Binding-site contacts:
Ligand atom N9 contacts residue PRO19 of chain 1.A at 3.4 Å.
Ligand atom N9 contacts residue TYR148 of chain 1.B at 3.6 Å.
Ligand atom C5 contacts residue TYR148 of chain 1.B at 3.9 Å (hydrophobic).
Ligand atom O11 contacts residue TRP150 of chain 1.B at 3.5 Å.
Ligand atom C6 contacts residue SER158 of chain 1.B at 4.0 Å.
Ligand atom C3 contacts residue PRO19 of chain 1.A at 3.6 Å (hydrophobic).
Ligand atom O8 contacts residue TYR20 of chain 1.A at 3.7 Å.
Ligand atom C2 contacts residue TYR20 of chain 1.A at 4.2 Å (hydrophobic).
Ligand atom N9 contacts residue TYR20 of chain 1.A at 4.3 Å.
Ligand atom C3 contacts residue TYR148 of chain 1.B at 3.8 Å (hydrophobic).
Ligand atom C5 contacts residue TRP150 of chain 1.B at 3.6 Å (hydrophobic).
Ligand atom N9 contacts residue TRP150 of chain 1.B at 4.0 Å.
Ligand atom C1 contacts residue FE1 of chain 1.C at 2.8 Å.
Ligand atom C2 contacts residue FE1 of chain 1.C at 2.8 Å.
Ligand atom O8 contacts residue FE1 of chain 1.C at 2.0 Å.
Ligand atom C6 contacts residue TRP150 of chain 1.B at 4.3 Å (hydrophobic).
Ligand atom C2 contacts residue HIS163 of chain 1.B at 4.2 Å.
Ligand atom O10 contacts residue TYR148 of chain 1.B at 3.4 Å.
Ligand atom C4 contacts residue TYR148 of chain 1.B at 3.6 Å (hydrophobic).
Ligand atom C3 contacts residue TYR20 of chain 1.A at 3.6 Å (hydrophobic).
Ligand atom O8 contacts residue TYR109 of chain 1.B at 2.8 Å (h-bond).
Ligand atom C2 contacts residue TYR109 of chain 1.B at 3.8 Å (hydrophobic).
Ligand atom O10 contacts residue PRO19 of chain 1.A at 3.1 Å.
Ligand atom C3 contacts residue FE1 of chain 1.C at 4.1 Å.
Ligand atom C1 contacts residue TYR109 of chain 1.B at 4.1 Å (hydrophobic).
Ligand atom O7 contacts residue TYR109 of chain 1.B at 3.6 Å.
Ligand atom O8 contacts residue HIS163 of chain 1.B at 3.2 Å (h-bond).
Ligand atom O7 contacts residue HIS163 of chain 1.B at 3.6 Å.
Ligand atom C2 contacts residue TYR148 of chain 1.B at 4.2 Å (hydrophobic).
Ligand atom C6 contacts residue TYR148 of chain 1.B at 4.1 Å (hydrophobic).
Ligand atom O8 contacts residue HIS161 of chain 1.B at 4.2 Å.
Ligand atom C1 contacts residue TYR148 of chain 1.B at 4.2 Å (hydrophobic).
Ligand atom O7 contacts residue HIS161 of chain 1.B at 2.8 Å (h-bond).
Ligand atom O11 contacts residue PRO19 of chain 1.A at 3.9 Å.
Ligand atom O7 contacts residue FE1 of chain 1.C at 2.1 Å.
Ligand atom C6 contacts residue FE1 of chain 1.C at 4.1 Å.
Ligand atom C4 contacts residue PRO19 of chain 1.A at 3.8 Å (hydrophobic).
Ligand atom C6 contacts residue ILE192 of chain 1.B at 4.2 Å (hydrophobic).
Ligand atom C1 contacts residue HIS161 of chain 1.B at 4.0 Å.
Ligand atom O10 contacts residue TYR20 of chain 1.A at 3.1 Å (h-bond).

Sequence of chain 1.B:
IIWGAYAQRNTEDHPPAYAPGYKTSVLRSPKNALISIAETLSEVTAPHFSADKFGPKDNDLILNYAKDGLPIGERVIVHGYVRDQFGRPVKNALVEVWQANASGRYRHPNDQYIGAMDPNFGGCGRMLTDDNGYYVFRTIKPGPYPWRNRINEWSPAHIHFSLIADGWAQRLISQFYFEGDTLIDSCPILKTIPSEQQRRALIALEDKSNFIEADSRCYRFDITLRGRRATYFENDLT

Sequence of chain 1.A:
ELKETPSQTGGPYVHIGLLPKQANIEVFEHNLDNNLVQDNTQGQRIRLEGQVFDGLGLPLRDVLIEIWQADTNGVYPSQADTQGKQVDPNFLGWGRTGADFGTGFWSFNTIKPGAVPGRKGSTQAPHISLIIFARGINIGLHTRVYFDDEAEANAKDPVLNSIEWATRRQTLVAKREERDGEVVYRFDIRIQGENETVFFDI

The small molecule below binds the protein below.
Small molecule (SMILES): O=[N+]([O-])c1ccc(O)c(O)c1